Binding-site contacts:
Ligand atom C2A contacts residue ARG71 of chain 1.F at 3.6 Å.
Ligand atom N11 contacts residue ASP74 of chain 1.F at 2.7 Å (salt-bridge).
Ligand atom C81 contacts residue C2E1 of chain 1.T at 3.5 Å.
Ligand atom O4A contacts residue ASP94 of chain 1.F at 3.1 Å.
Ligand atom C51 contacts residue ALA98 of chain 1.F at 3.6 Å (hydrophobic).
Ligand atom N91 contacts residue C2E1 of chain 1.T at 3.7 Å.
Ligand atom C3A contacts residue C2E1 of chain 1.T at 3.7 Å.
Ligand atom N71 contacts residue C2E1 of chain 1.T at 3.6 Å.
Ligand atom N2 contacts residue C2E1 of chain 1.T at 3.0 Å (h-bond).
Ligand atom O2P contacts residue ARG71 of chain 1.F at 3.0 Å (salt-bridge).
Ligand atom C5 contacts residue C2E1 of chain 1.T at 3.4 Å.
Ligand atom C41 contacts residue ALA98 of chain 1.F at 3.5 Å (hydrophobic).
Ligand atom N1 contacts residue C2E1 of chain 1.T at 2.9 Å (h-bond).
Ligand atom C4 contacts residue C2E1 of chain 1.T at 3.4 Å.
Ligand atom C81 contacts residue HIS101 of chain 1.F at 3.7 Å.
Ligand atom N21 contacts residue LEU87 of chain 1.F at 3.8 Å.
Ligand atom C21 contacts residue ASP74 of chain 1.F at 3.2 Å.
Ligand atom N31 contacts residue ARG71 of chain 1.F at 3.6 Å.
Ligand atom N71 contacts residue HIS101 of chain 1.F at 2.9 Å (h-bond).
Ligand atom C3' contacts residue C2E1 of chain 1.T at 3.8 Å.
Ligand atom N7 contacts residue C2E1 of chain 1.T at 3.3 Å.
Ligand atom N21 contacts residue ARG71 of chain 1.F at 3.5 Å.
Ligand atom N31 contacts residue CYS90 of chain 1.F at 3.5 Å.
Ligand atom N3 contacts residue C2E1 of chain 1.T at 3.7 Å.
Ligand atom N21 contacts residue ASP74 of chain 1.F at 2.9 Å (salt-bridge).
Ligand atom O21 contacts residue HIS101 of chain 1.F at 3.1 Å.
Ligand atom O2A contacts residue CYS90 of chain 1.F at 3.8 Å.
Ligand atom N71 contacts residue ALA98 of chain 1.F at 3.7 Å.
Ligand atom C2' contacts residue C2E1 of chain 1.T at 3.6 Å.
Ligand atom N9 contacts residue C2E1 of chain 1.T at 3.3 Å (h-bond).
Ligand atom C21 contacts residue ARG71 of chain 1.F at 3.6 Å.
Ligand atom O21 contacts residue C2E1 of chain 1.T at 3.0 Å (h-bond).
Ligand atom N21 contacts residue SER88 of chain 1.F at 3.2 Å (h-bond).
Ligand atom C6 contacts residue C2E1 of chain 1.T at 3.2 Å.
Ligand atom C2 contacts residue C2E1 of chain 1.T at 3.3 Å.
Ligand atom O11 contacts residue THR97 of chain 1.F at 3.5 Å.
Ligand atom O6 contacts residue C2E1 of chain 1.T at 3.4 Å.
Ligand atom C4A contacts residue ASP94 of chain 1.F at 3.4 Å.
Ligand atom O5A contacts residue THR97 of chain 1.F at 3.8 Å.
Ligand atom C8 contacts residue C2E1 of chain 1.T at 3.3 Å.

Sequence of chain 1.F:
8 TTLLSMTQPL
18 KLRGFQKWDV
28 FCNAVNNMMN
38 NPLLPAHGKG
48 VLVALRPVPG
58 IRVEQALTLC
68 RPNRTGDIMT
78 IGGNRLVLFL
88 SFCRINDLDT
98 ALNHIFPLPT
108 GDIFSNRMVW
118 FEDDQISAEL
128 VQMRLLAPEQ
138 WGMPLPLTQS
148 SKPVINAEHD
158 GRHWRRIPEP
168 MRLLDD

A small-molecule ligand and the protein it binds are described below.
Small molecule (SMILES): Nc1nc2c(ncn2[C@@H]2O[C@@H]3CO[P](=O)(O)O[C@H]4[C@@H](O)[C@H](n5cnc6c(=O)[nH]c(N)nc65)O[C@@H]4CO[P](=O)(O)O[C@H]3[C@H]2O)c(=O)[nH]1